Sequence of chain 1.A:
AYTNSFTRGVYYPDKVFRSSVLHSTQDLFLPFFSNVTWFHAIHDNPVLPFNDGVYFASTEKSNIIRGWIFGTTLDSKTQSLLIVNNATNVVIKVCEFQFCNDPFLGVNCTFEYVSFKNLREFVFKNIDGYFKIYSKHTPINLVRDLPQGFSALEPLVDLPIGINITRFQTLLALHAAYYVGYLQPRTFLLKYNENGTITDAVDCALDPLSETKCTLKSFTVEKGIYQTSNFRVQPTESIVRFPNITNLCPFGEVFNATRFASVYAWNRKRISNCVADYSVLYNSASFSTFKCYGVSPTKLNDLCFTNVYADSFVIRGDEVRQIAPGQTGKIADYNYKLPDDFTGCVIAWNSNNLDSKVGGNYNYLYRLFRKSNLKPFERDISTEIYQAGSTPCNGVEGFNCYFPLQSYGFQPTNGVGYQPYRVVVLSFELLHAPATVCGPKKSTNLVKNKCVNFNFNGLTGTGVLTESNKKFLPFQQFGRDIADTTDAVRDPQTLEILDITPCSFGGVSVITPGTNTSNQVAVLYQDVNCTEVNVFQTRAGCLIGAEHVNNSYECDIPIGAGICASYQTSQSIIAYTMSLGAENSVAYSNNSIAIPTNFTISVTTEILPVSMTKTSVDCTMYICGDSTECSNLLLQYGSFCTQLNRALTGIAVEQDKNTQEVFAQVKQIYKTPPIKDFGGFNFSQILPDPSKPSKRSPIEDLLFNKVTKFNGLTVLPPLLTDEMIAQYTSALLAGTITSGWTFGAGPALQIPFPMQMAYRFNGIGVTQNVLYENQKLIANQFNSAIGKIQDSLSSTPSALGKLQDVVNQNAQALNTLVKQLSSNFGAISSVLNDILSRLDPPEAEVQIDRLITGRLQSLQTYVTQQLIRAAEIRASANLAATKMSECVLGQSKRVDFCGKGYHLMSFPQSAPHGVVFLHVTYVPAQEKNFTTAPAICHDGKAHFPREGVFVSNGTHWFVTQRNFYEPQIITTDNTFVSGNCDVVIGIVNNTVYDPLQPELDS

Binding-site contacts:
Ligand atom C7 contacts residue ASN709 of chain 1.A at 3.3 Å.
Ligand atom O6 contacts residue ASP796 of chain 1.B at 4.2 Å.
Ligand atom C2 contacts residue ASN709 of chain 1.A at 2.4 Å.
Ligand atom C3 contacts residue ASN709 of chain 1.A at 3.8 Å.
Ligand atom N2 contacts residue ASN709 of chain 1.A at 2.9 Å (h-bond).
Ligand atom O7 contacts residue ILE1130 of chain 1.A at 4.2 Å.
Ligand atom O5 contacts residue ASN709 of chain 1.A at 2.4 Å (h-bond).
Ligand atom C4 contacts residue ASN709 of chain 1.A at 4.2 Å.
Ligand atom C5 contacts residue ASN709 of chain 1.A at 3.7 Å.
Ligand atom C1 contacts residue ASN709 of chain 1.A at 1.4 Å.
Ligand atom O7 contacts residue ASN709 of chain 1.A at 3.2 Å (h-bond).
Ligand atom C7 contacts residue ILE1130 of chain 1.A at 4.3 Å (hydrophobic).
Ligand atom C8 contacts residue ILE1130 of chain 1.A at 3.9 Å (hydrophobic).
Ligand atom O5 contacts residue ASP796 of chain 1.B at 4.2 Å.
Ligand atom C8 contacts residue GLY1131 of chain 1.A at 3.6 Å.

This protein binds this small molecule.
Small molecule (SMILES): CC(=O)N[C@@H]1[C@@H](O)[C@H](O)[C@@H](CO)O[C@H]1O

Sequence of chain 1.B:
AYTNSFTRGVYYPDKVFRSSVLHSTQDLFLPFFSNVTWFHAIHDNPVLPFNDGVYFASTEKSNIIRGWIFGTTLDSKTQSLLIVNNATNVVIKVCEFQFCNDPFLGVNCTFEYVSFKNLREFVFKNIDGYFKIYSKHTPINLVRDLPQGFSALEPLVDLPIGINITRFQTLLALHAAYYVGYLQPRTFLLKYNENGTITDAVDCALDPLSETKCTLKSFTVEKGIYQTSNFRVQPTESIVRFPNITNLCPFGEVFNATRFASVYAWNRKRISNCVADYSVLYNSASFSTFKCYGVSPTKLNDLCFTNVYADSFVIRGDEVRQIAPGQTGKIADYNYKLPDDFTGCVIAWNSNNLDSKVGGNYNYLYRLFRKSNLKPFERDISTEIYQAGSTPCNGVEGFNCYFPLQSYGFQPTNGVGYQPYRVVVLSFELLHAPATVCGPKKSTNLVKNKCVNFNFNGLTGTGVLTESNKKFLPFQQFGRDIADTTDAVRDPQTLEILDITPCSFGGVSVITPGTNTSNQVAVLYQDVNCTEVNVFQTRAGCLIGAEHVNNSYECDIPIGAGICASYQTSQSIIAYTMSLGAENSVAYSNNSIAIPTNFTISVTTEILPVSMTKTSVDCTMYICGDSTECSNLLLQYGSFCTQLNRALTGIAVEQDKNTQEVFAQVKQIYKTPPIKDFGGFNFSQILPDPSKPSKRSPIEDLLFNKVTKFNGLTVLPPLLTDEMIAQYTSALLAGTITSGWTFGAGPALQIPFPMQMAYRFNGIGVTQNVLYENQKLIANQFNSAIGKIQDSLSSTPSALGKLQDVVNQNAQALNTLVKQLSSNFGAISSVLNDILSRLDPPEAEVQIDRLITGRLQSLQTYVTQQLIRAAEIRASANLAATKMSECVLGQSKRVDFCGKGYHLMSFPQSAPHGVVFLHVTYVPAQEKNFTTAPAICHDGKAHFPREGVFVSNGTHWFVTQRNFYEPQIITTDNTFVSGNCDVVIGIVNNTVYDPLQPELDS